A protein and the small-molecule ligand that binds it are described below.
Small molecule (SMILES): Nc1nc(=O)c2ncn([C@@H]3O[C@H](CO[P](=O)(O)O[C@H]4[C@@H](O)[C@H](n5cnc6c(=O)nc(N)[nH]c65)O[C@@H]4COP(=O)(O)O)[C@@H](O)[C@H]3O)c2[nH]1

Sequence of chain 1.C:
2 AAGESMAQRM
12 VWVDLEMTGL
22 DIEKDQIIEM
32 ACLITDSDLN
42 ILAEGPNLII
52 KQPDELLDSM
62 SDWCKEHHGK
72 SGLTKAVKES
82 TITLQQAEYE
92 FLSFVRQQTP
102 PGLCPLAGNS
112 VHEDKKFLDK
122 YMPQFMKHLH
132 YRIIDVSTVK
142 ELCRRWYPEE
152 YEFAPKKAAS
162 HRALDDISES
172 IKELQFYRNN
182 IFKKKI

Binding-site contacts:
Ligand atom P contacts residue HIS162 of chain 1.C at 3.7 Å.
Ligand atom OP1 contacts residue SER138 of chain 1.C at 2.6 Å (h-bond).
Ligand atom C8 contacts residue TRP64 of chain 1.C at 3.7 Å (hydrophobic).
Ligand atom OP2 contacts residue EDO1 of chain 1.I at 2.6 Å (h-bond).
Ligand atom C4' contacts residue MET18 of chain 1.C at 3.6 Å (hydrophobic).
Ligand atom OP1 contacts residue SER111 of chain 1.C at 2.8 Å (h-bond).
Ligand atom O2' contacts residue GLY20 of chain 1.C at 3.3 Å (h-bond).
Ligand atom O3' contacts residue NA1 of chain 1.J at 2.6 Å (h-bond).
Ligand atom O3' contacts residue GLU17 of chain 1.C at 2.8 Å (salt-bridge).
Ligand atom C6 contacts residue TRP64 of chain 1.C at 3.4 Å (hydrophobic).
Ligand atom O4' contacts residue LEU21 of chain 1.C at 3.6 Å.
Ligand atom OP1 contacts residue EDO1 of chain 1.I at 3.5 Å (h-bond).
Ligand atom OP2 contacts residue SER138 of chain 1.C at 3.7 Å.
Ligand atom C2' contacts residue MET18 of chain 1.C at 3.7 Å (hydrophobic).
Ligand atom C3' contacts residue GLU17 of chain 1.C at 3.6 Å.
Ligand atom O2' contacts residue GLU114 of chain 1.C at 3.4 Å.
Ligand atom P contacts residue SER111 of chain 1.C at 3.7 Å.
Ligand atom OP1 contacts residue HIS162 of chain 1.C at 3.7 Å.
Ligand atom O4' contacts residue MET18 of chain 1.C at 3.7 Å.
Ligand atom OP2 contacts residue ASN110 of chain 1.C at 3.4 Å.
Ligand atom P contacts residue SER138 of chain 1.C at 3.6 Å.
Ligand atom O3' contacts residue HIS69 of chain 1.C at 3.2 Å (h-bond).
Ligand atom O5' contacts residue SER111 of chain 1.C at 3.2 Å (h-bond).
Ligand atom C4 contacts residue TRP64 of chain 1.C at 3.7 Å (hydrophobic).
Ligand atom C5 contacts residue TRP64 of chain 1.C at 3.6 Å (hydrophobic).
Ligand atom O2' contacts residue MET18 of chain 1.C at 2.7 Å (h-bond).
Ligand atom P contacts residue NA1 of chain 1.J at 3.2 Å.
Ligand atom OP1 contacts residue ASP15 of chain 1.C at 3.7 Å.
Ligand atom OP1 contacts residue NA1 of chain 1.J at 2.4 Å (h-bond).
Ligand atom O4' contacts residue SER111 of chain 1.C at 3.4 Å.
Ligand atom OP2 contacts residue HIS162 of chain 1.C at 2.9 Å (h-bond).
Ligand atom C5' contacts residue LEU16 of chain 1.C at 3.7 Å (hydrophobic).
Ligand atom O3' contacts residue MET18 of chain 1.C at 3.0 Å (h-bond).
Ligand atom N7 contacts residue TRP64 of chain 1.C at 3.5 Å.
Ligand atom C8 contacts residue GLU114 of chain 1.C at 3.4 Å.
Ligand atom O5' contacts residue HIS162 of chain 1.C at 3.5 Å.
Ligand atom N2 contacts residue SER62 of chain 1.C at 3.2 Å (h-bond).
Ligand atom O6 contacts residue TRP64 of chain 1.C at 3.4 Å.
Ligand atom C1' contacts residue GLU114 of chain 1.C at 3.7 Å.
Ligand atom C6 contacts residue LEU21 of chain 1.C at 3.6 Å (hydrophobic).